Binding-site contacts:
Ligand atom CA contacts residue TYR127 of chain 1.A at 3.6 Å (hydrophobic).
Ligand atom CB contacts residue TYR127 of chain 1.A at 4.0 Å (hydrophobic).
Ligand atom N contacts residue MSE131 of chain 1.A at 3.5 Å (h-bond).
Ligand atom O contacts residue GLN11 of chain 1.A at 3.4 Å.
Ligand atom CZ2 contacts residue MSE131 of chain 1.A at 3.6 Å.
Ligand atom CH2 contacts residue LEU7 of chain 1.A at 3.9 Å (hydrophobic).
Ligand atom C contacts residue GLN149 of chain 1.A at 4.1 Å.
Ligand atom C contacts residue GLN11 of chain 1.A at 3.5 Å.
Ligand atom CE2 contacts residue PHE40 of chain 1.A at 3.5 Å (hydrophobic).
Ligand atom CE2 contacts residue ASP134 of chain 1.A at 3.9 Å.
Ligand atom C contacts residue TYR127 of chain 1.A at 3.8 Å (hydrophobic).
Ligand atom CD2 contacts residue GLY9 of chain 1.A at 3.5 Å.
Ligand atom N contacts residue TYR127 of chain 1.A at 2.8 Å (h-bond).
Ligand atom CE2 contacts residue GLY9 of chain 1.A at 3.9 Å.
Ligand atom CZ2 contacts residue PHE40 of chain 1.A at 3.6 Å (hydrophobic).
Ligand atom CZ2 contacts residue LEU7 of chain 1.A at 4.1 Å (hydrophobic).
Ligand atom CG contacts residue GLY9 of chain 1.A at 4.0 Å.
Ligand atom CZ3 contacts residue VAL143 of chain 1.A at 3.4 Å (hydrophobic).
Ligand atom CH2 contacts residue VAL143 of chain 1.A at 3.6 Å (hydrophobic).
Ligand atom OXT contacts residue GLN149 of chain 1.A at 3.7 Å.
Ligand atom OXT contacts residue GLN11 of chain 1.A at 2.7 Å (h-bond).
Ligand atom OXT contacts residue TYR127 of chain 1.A at 3.3 Å (h-bond).
Ligand atom CH2 contacts residue ILE135 of chain 1.A at 3.8 Å (hydrophobic).
Ligand atom NE1 contacts residue HIS45 of chain 1.A at 3.7 Å.
Ligand atom CD1 contacts residue ALA42 of chain 1.A at 3.8 Å (hydrophobic).
Ligand atom NE1 contacts residue MSE131 of chain 1.A at 3.7 Å.
Ligand atom NE1 contacts residue PHE40 of chain 1.A at 3.4 Å.
Ligand atom N contacts residue GLN149 of chain 1.A at 3.0 Å (h-bond).
Ligand atom CD2 contacts residue MSE131 of chain 1.A at 4.1 Å.
Ligand atom CD1 contacts residue HIS45 of chain 1.A at 3.5 Å.
Ligand atom CB contacts residue GLY9 of chain 1.A at 3.9 Å.
Ligand atom CA contacts residue GLN149 of chain 1.A at 3.8 Å.
Ligand atom CE3 contacts residue GLY9 of chain 1.A at 3.3 Å.
Ligand atom CH2 contacts residue GLY9 of chain 1.A at 3.7 Å.
Ligand atom CZ2 contacts residue ASP134 of chain 1.A at 3.9 Å.
Ligand atom NE1 contacts residue ASP134 of chain 1.A at 3.0 Å (salt-bridge).
Ligand atom CZ3 contacts residue GLY9 of chain 1.A at 3.3 Å.
Ligand atom CZ2 contacts residue ILE135 of chain 1.A at 3.9 Å (hydrophobic).
Ligand atom CD1 contacts residue ASP134 of chain 1.A at 4.0 Å.
Ligand atom CE2 contacts residue MSE131 of chain 1.A at 3.6 Å.

Sequence of chain 1.A:
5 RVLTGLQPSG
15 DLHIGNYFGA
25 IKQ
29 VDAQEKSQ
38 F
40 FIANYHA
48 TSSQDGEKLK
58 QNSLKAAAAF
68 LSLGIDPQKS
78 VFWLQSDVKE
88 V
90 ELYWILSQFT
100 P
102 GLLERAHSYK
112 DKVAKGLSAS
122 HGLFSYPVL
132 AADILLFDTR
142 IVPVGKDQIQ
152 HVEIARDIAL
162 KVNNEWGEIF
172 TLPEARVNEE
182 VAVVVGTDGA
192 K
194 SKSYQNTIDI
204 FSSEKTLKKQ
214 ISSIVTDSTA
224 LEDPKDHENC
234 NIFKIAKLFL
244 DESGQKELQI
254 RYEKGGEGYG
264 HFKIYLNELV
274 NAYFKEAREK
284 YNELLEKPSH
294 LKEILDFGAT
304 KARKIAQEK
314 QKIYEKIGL

This small molecule binds to this protein.
Small molecule (SMILES): N[C@@H](Cc1c[nH]c2ccccc12)C(=O)O